Binding-site contacts:
Ligand atom OAK contacts residue GLN416 of chain 1.K at 3.1 Å (h-bond).
Ligand atom O2' contacts residue LYS238 of chain 1.K at 3.3 Å (salt-bridge).
Ligand atom CAJ contacts residue GLU189 of chain 1.K at 3.5 Å.
Ligand atom N1A contacts residue ASN236 of chain 1.K at 3.3 Å.
Ligand atom N6A contacts residue ALA233 of chain 1.K at 3.0 Å (h-bond).
Ligand atom N4P contacts residue ALA233 of chain 1.K at 3.0 Å (h-bond).
Ligand atom OAK contacts residue ILE325 of chain 1.K at 3.2 Å (h-bond).
Ligand atom N3A contacts residue PHE432 of chain 1.K at 3.6 Å.
Ligand atom C13 contacts residue PHE292 of chain 1.K at 3.6 Å (hydrophobic).
Ligand atom C7P contacts residue PHE432 of chain 1.K at 3.5 Å (hydrophobic).
Ligand atom C6P contacts residue ALA233 of chain 1.K at 3.5 Å (hydrophobic).
Ligand atom CAE contacts residue ILE235 of chain 1.K at 3.5 Å (hydrophobic).
Ligand atom C6A contacts residue ILE235 of chain 1.K at 3.5 Å (hydrophobic).
Ligand atom NAA contacts residue OXY1 of chain 1.HA at 3.0 Å (h-bond).
Ligand atom N6A contacts residue ILE235 of chain 1.K at 2.8 Å (h-bond).
Ligand atom OAD contacts residue ILE235 of chain 1.K at 2.7 Å (h-bond).
Ligand atom N8P contacts residue PHE432 of chain 1.K at 3.5 Å.
Ligand atom OAD contacts residue GLY295 of chain 1.K at 3.5 Å.
Ligand atom OAK contacts residue GLY327 of chain 1.K at 3.0 Å (h-bond).
Ligand atom N7A contacts residue ALA233 of chain 1.K at 3.3 Å.
Ligand atom O4A contacts residue ARG224 of chain 1.K at 3.0 Å (salt-bridge).
Ligand atom O5A contacts residue TYR225 of chain 1.K at 2.5 Å (h-bond).
Ligand atom C4A contacts residue PHE432 of chain 1.K at 3.5 Å (hydrophobic).
Ligand atom OAL contacts residue PHE250 of chain 1.K at 3.5 Å.
Ligand atom CAG contacts residue ILE325 of chain 1.K at 3.5 Å (hydrophobic).
Ligand atom O4' contacts residue ARG185 of chain 1.K at 3.6 Å.
Ligand atom OAD contacts residue GLY296 of chain 1.K at 3.1 Å (h-bond).
Ligand atom C13 contacts residue ILE294 of chain 1.K at 3.5 Å (hydrophobic).
Ligand atom N1A contacts residue ILE235 of chain 1.K at 3.3 Å (h-bond).
Ligand atom C12 contacts residue TYR225 of chain 1.K at 3.5 Å (hydrophobic).
Ligand atom OAL contacts residue GLU189 of chain 1.K at 2.6 Å (salt-bridge).
Ligand atom O8A contacts residue HIS222 of chain 1.K at 2.5 Å (h-bond).
Ligand atom O9A contacts residue LYS238 of chain 1.K at 3.2 Å (salt-bridge).
Ligand atom CAG contacts residue ILE324 of chain 1.K at 3.5 Å (hydrophobic).
Ligand atom OAD contacts residue GLY234 of chain 1.K at 3.4 Å.
Ligand atom N1A contacts residue LEU237 of chain 1.K at 3.1 Å (h-bond).
Ligand atom C2A contacts residue ASN236 of chain 1.K at 3.4 Å.
Ligand atom OAL contacts residue ARG254 of chain 1.K at 3.0 Å.
Ligand atom CAI contacts residue ARG254 of chain 1.K at 3.4 Å.
Ligand atom C2P contacts residue OXY1 of chain 1.HA at 3.6 Å.

Sequence of chain 1.K:
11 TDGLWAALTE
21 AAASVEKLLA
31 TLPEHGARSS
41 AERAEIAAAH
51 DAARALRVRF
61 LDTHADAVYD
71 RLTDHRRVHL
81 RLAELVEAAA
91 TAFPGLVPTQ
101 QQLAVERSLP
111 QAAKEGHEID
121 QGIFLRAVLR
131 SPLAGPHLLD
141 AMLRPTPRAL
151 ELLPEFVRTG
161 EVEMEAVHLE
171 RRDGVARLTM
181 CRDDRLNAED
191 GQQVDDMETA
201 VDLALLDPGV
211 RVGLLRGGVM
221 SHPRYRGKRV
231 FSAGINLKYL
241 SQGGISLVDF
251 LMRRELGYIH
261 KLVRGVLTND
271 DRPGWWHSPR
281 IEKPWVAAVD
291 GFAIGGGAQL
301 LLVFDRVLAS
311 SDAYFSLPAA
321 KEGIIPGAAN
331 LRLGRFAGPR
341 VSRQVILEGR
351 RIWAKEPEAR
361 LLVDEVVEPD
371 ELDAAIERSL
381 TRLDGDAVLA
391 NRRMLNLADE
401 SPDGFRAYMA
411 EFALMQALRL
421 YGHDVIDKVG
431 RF

A protein and the small-molecule ligand that binds it are described below.
Small molecule (SMILES): CC(C)(CO[P](=O)(O)O[P](=O)(O)OC[C@H]1O[C@@H](n2cnc3c(N)ncnc32)[C@H](O)[C@@H]1OP(=O)(O)O)[C@@H](O)C(=O)NCCC(=O)NCCNC(=O)Cc1cc(O)cc(O)c1